Binding-site contacts:
Ligand atom O2 contacts residue HIS325 of chain 1.A at 3.4 Å (h-bond).
Ligand atom O3 contacts residue GLU326 of chain 1.A at 2.5 Å (salt-bridge).
Ligand atom C12 contacts residue VAL288 of chain 1.A at 3.2 Å (hydrophobic).
Ligand atom CB contacts residue GLY289 of chain 1.A at 3.6 Å.
Ligand atom C12 contacts residue ALA290 of chain 1.A at 3.6 Å (hydrophobic).
Ligand atom CG2 contacts residue VAL288 of chain 1.A at 3.4 Å (hydrophobic).
Ligand atom O3 contacts residue HIS329 of chain 1.A at 3.0 Å (h-bond).
Ligand atom C14 contacts residue ZN1 of chain 1.E at 2.9 Å.
Ligand atom C8 contacts residue GOL1 of chain 1.G at 3.3 Å.
Ligand atom C13 contacts residue GLU148 of chain 1.A at 3.5 Å.
Ligand atom C4 contacts residue VAL288 of chain 1.A at 3.6 Å (hydrophobic).
Ligand atom O3 contacts residue GLU292 of chain 1.A at 2.9 Å (salt-bridge).
Ligand atom C8 contacts residue VAL288 of chain 1.A at 3.6 Å (hydrophobic).
Ligand atom N3 contacts residue ZN1 of chain 1.E at 2.9 Å.
Ligand atom O2 contacts residue ZN1 of chain 1.E at 2.1 Å.
Ligand atom C13 contacts residue TYR404 of chain 1.A at 3.8 Å (hydrophobic).
Ligand atom C12 contacts residue GLN146 of chain 1.A at 3.7 Å.
Ligand atom O2 contacts residue GLU348 of chain 1.A at 2.9 Å (salt-bridge).
Ligand atom C14 contacts residue TYR409 of chain 1.A at 3.4 Å (hydrophobic).
Ligand atom CA contacts residue GLY289 of chain 1.A at 3.6 Å.
Ligand atom O contacts residue VAL288 of chain 1.A at 3.4 Å.
Ligand atom C9 contacts residue TYR409 of chain 1.A at 3.6 Å (hydrophobic).
Ligand atom O contacts residue ALA290 of chain 1.A at 3.4 Å (h-bond).
Ligand atom F2 contacts residue ARG826 of chain 1.A at 3.3 Å.
Ligand atom O contacts residue GLY289 of chain 1.A at 2.8 Å (h-bond).
Ligand atom C8 contacts residue GLY289 of chain 1.A at 3.8 Å.
Ligand atom CG2 contacts residue ARG318 of chain 1.A at 3.3 Å.
Ligand atom N3 contacts residue GLU292 of chain 1.A at 3.7 Å.
Ligand atom O3 contacts residue HIS325 of chain 1.A at 3.1 Å (h-bond).
Ligand atom O contacts residue GOL1 of chain 1.G at 2.7 Å (h-bond).
Ligand atom O2 contacts residue TYR409 of chain 1.A at 2.6 Å (h-bond).
Ligand atom N3 contacts residue ALA290 of chain 1.A at 2.8 Å (h-bond).
Ligand atom O3 contacts residue ZN1 of chain 1.E at 2.1 Å.
Ligand atom C14 contacts residue ALA290 of chain 1.A at 3.6 Å (hydrophobic).
Ligand atom N3 contacts residue GLU326 of chain 1.A at 3.1 Å (salt-bridge).
Ligand atom N2 contacts residue TYR409 of chain 1.A at 3.3 Å (h-bond).
Ligand atom C9 contacts residue ALA290 of chain 1.A at 3.4 Å (hydrophobic).
Ligand atom C10 contacts residue TYR409 of chain 1.A at 3.4 Å (hydrophobic).
Ligand atom F2 contacts residue GLN867 of chain 1.A at 3.7 Å.
Ligand atom CG2 contacts residue GLY289 of chain 1.A at 3.1 Å.

Sequence of chain 1.A:
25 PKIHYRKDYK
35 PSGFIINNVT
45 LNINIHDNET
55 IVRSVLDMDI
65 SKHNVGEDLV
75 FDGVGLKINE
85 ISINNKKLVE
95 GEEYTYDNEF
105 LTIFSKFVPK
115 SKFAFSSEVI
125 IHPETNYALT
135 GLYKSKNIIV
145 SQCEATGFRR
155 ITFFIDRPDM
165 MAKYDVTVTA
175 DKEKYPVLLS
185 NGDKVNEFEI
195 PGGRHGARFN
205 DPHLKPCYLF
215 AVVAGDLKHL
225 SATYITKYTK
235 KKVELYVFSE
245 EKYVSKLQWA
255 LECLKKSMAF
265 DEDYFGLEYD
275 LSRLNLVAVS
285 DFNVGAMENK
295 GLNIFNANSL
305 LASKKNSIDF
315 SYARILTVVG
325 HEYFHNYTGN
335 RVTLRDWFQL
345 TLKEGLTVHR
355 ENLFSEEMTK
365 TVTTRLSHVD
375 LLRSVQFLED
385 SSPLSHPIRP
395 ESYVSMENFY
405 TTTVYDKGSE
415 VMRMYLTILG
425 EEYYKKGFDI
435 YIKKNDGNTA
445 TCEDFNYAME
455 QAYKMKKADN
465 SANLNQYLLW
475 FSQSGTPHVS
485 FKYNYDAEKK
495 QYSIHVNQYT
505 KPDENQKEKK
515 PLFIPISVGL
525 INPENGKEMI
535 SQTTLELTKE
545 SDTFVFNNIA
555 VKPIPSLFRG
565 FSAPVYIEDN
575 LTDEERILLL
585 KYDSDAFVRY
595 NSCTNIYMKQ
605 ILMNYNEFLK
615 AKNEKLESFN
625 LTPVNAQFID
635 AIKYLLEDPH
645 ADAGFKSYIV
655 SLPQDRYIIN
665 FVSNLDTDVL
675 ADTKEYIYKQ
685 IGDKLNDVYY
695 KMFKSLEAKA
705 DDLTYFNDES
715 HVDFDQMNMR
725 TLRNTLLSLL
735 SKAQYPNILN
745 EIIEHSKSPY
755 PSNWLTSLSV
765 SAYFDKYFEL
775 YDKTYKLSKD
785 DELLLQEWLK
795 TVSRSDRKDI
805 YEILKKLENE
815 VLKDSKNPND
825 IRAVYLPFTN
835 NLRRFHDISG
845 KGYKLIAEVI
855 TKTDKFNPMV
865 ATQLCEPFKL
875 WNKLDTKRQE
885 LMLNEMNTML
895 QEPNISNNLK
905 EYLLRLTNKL

This protein binds this small molecule.
Small molecule (SMILES): CC(C)C[C@@H](NC(=O)NCc1ccc(F)cc1F)C(=O)NO